Sequence of chain 1.A:
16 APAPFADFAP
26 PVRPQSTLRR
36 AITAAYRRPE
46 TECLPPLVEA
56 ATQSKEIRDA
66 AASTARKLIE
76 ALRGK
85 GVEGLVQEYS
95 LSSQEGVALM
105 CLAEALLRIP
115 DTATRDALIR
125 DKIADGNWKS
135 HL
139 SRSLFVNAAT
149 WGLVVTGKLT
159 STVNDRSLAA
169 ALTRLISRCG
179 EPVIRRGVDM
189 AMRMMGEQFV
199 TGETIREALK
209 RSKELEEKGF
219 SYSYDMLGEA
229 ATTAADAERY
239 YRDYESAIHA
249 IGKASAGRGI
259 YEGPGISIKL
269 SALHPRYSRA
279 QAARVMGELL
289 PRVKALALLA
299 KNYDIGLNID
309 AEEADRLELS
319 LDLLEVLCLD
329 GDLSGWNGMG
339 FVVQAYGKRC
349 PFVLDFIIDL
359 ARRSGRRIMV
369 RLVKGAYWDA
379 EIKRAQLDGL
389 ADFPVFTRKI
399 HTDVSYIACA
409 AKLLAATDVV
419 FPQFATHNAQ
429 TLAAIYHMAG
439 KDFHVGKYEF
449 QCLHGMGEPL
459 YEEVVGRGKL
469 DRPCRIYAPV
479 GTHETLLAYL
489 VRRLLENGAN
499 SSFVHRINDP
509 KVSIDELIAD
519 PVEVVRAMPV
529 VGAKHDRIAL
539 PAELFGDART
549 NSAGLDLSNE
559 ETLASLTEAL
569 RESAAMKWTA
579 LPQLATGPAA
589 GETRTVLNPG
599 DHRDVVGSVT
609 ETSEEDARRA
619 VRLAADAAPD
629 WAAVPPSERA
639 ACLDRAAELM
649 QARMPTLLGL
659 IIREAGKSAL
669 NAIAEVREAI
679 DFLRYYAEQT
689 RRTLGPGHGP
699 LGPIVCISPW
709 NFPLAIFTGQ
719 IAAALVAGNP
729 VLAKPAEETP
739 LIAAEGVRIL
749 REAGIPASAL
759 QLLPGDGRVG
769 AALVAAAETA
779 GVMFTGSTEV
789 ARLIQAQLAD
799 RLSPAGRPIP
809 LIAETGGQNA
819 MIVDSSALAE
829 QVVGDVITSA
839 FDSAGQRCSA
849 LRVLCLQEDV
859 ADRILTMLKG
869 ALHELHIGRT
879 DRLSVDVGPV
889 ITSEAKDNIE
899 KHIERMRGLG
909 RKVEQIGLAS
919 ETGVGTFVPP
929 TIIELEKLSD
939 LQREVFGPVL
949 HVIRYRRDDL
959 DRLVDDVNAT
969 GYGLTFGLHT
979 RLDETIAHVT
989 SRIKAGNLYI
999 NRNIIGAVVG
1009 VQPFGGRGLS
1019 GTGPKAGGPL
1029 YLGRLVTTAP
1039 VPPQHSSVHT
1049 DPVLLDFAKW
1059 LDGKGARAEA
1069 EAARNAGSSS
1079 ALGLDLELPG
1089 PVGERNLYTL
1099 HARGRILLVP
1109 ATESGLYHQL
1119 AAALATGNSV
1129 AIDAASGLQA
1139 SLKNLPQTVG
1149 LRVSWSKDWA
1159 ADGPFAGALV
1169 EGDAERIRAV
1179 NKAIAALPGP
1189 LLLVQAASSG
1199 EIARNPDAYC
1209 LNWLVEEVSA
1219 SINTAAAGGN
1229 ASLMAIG

Binding-site contacts:
Ligand atom CG contacts residue PHE1012 of chain 1.A at 3.8 Å (hydrophobic).
Ligand atom C contacts residue ARG845 of chain 1.A at 3.8 Å.
Ligand atom OXT contacts residue GLY1004 of chain 1.A at 3.8 Å.
Ligand atom CG contacts residue ILE714 of chain 1.A at 4.1 Å (hydrophobic).
Ligand atom CG contacts residue GLU676 of chain 1.A at 3.5 Å.
Ligand atom O contacts residue ALA1005 of chain 1.A at 2.9 Å (h-bond).
Ligand atom N contacts residue PHE710 of chain 1.A at 3.5 Å.
Ligand atom CA contacts residue GLU676 of chain 1.A at 3.6 Å.
Ligand atom O contacts residue ILE1003 of chain 1.A at 3.8 Å.
Ligand atom O contacts residue PHE1012 of chain 1.A at 4.0 Å.
Ligand atom C contacts residue PHE710 of chain 1.A at 4.4 Å (hydrophobic).
Ligand atom O contacts residue ARG845 of chain 1.A at 4.5 Å.
Ligand atom O contacts residue SER847 of chain 1.A at 3.1 Å (h-bond).
Ligand atom C contacts residue SER847 of chain 1.A at 3.4 Å.
Ligand atom CD contacts residue PHE710 of chain 1.A at 3.5 Å (hydrophobic).
Ligand atom CA contacts residue GLY1004 of chain 1.A at 4.4 Å.
Ligand atom CD contacts residue ILE714 of chain 1.A at 4.0 Å (hydrophobic).
Ligand atom O09 contacts residue PHE1012 of chain 1.A at 4.3 Å.
Ligand atom OXT contacts residue ARG845 of chain 1.A at 3.0 Å (salt-bridge).
Ligand atom N contacts residue GLU676 of chain 1.A at 2.8 Å (salt-bridge).
Ligand atom C contacts residue GLY1004 of chain 1.A at 3.5 Å.
Ligand atom CD contacts residue GLU676 of chain 1.A at 3.3 Å.
Ligand atom CB contacts residue PHE1012 of chain 1.A at 3.5 Å (hydrophobic).
Ligand atom N contacts residue ARG845 of chain 1.A at 4.4 Å.
Ligand atom O contacts residue GLY1004 of chain 1.A at 3.0 Å (h-bond).
Ligand atom CB contacts residue GLU676 of chain 1.A at 4.4 Å.
Ligand atom O09 contacts residue GLU676 of chain 1.A at 2.6 Å (salt-bridge).
Ligand atom CA contacts residue ALA1005 of chain 1.A at 3.8 Å (hydrophobic).
Ligand atom O09 contacts residue PHE680 of chain 1.A at 4.1 Å.
Ligand atom O09 contacts residue ILE714 of chain 1.A at 4.2 Å.
Ligand atom C contacts residue ALA1005 of chain 1.A at 3.6 Å (hydrophobic).
Ligand atom OXT contacts residue SER847 of chain 1.A at 3.0 Å (h-bond).
Ligand atom OXT contacts residue PHE710 of chain 1.A at 3.5 Å.
Ligand atom CB contacts residue ALA1005 of chain 1.A at 4.1 Å (hydrophobic).

The protein below binds the small molecule below.
Small molecule (SMILES): O=C(O)[C@H]1C[C@H](O)CN1